Sequence of chain 1.SA:
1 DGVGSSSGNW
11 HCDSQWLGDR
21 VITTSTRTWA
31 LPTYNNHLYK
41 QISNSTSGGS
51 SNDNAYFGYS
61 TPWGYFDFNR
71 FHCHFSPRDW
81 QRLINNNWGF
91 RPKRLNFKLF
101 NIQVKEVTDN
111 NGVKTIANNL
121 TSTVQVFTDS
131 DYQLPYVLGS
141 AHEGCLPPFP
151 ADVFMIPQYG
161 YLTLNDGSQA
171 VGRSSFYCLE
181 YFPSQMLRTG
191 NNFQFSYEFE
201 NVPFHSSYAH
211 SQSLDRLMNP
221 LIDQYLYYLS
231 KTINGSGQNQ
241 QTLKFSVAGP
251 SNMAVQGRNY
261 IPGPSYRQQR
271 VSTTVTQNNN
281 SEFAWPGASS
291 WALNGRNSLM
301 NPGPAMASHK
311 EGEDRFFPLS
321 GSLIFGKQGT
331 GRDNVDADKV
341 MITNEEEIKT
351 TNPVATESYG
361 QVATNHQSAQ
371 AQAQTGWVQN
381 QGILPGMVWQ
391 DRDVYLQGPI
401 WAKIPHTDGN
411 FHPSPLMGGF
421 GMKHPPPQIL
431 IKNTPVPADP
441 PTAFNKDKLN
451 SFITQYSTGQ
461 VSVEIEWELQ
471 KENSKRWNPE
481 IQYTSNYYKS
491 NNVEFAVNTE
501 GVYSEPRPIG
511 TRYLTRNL

The protein below binds the small molecule below.
Small molecule (SMILES): OC[C@H]1O[C@@H](O)[C@H](O)[C@@H](O)[C@H]1O

Binding-site contacts:
Ligand atom C3 contacts residue TRP285 of chain 1.QA at 3.5 Å (hydrophobic).
Ligand atom C1 contacts residue TRP285 of chain 1.QA at 3.9 Å (hydrophobic).
Ligand atom C6 contacts residue ASP53 of chain 1.QA at 3.6 Å.
Ligand atom O1 contacts residue ASN252 of chain 1.SA at 3.2 Å (h-bond).
Ligand atom O6 contacts residue TRP285 of chain 1.QA at 3.6 Å (h-bond).
Ligand atom O1 contacts residue TRP285 of chain 1.QA at 3.6 Å.
Ligand atom O1 contacts residue VAL255 of chain 1.SA at 3.3 Å.
Ligand atom O1 contacts residue ALA254 of chain 1.SA at 3.8 Å.
Ligand atom C2 contacts residue ASN252 of chain 1.SA at 4.2 Å.
Ligand atom O4 contacts residue TRP285 of chain 1.QA at 1.4 Å.
Ligand atom O2 contacts residue TRP285 of chain 1.QA at 4.3 Å.
Ligand atom O5 contacts residue TRP285 of chain 1.QA at 3.2 Å.
Ligand atom C6 contacts residue TRP285 of chain 1.QA at 3.2 Å (hydrophobic).
Ligand atom O2 contacts residue VAL255 of chain 1.SA at 4.4 Å.
Ligand atom C4 contacts residue TRP285 of chain 1.QA at 2.8 Å (hydrophobic).
Ligand atom C2 contacts residue TRP285 of chain 1.QA at 3.4 Å (hydrophobic).
Ligand atom O2 contacts residue ASN252 of chain 1.SA at 3.3 Å (h-bond).
Ligand atom O5 contacts residue ASP53 of chain 1.QA at 4.1 Å.
Ligand atom C5 contacts residue TRP285 of chain 1.QA at 3.4 Å (hydrophobic).
Ligand atom C1 contacts residue ASN252 of chain 1.SA at 4.0 Å.
Ligand atom O3 contacts residue TRP285 of chain 1.QA at 3.2 Å.

Sequence of chain 1.QA:
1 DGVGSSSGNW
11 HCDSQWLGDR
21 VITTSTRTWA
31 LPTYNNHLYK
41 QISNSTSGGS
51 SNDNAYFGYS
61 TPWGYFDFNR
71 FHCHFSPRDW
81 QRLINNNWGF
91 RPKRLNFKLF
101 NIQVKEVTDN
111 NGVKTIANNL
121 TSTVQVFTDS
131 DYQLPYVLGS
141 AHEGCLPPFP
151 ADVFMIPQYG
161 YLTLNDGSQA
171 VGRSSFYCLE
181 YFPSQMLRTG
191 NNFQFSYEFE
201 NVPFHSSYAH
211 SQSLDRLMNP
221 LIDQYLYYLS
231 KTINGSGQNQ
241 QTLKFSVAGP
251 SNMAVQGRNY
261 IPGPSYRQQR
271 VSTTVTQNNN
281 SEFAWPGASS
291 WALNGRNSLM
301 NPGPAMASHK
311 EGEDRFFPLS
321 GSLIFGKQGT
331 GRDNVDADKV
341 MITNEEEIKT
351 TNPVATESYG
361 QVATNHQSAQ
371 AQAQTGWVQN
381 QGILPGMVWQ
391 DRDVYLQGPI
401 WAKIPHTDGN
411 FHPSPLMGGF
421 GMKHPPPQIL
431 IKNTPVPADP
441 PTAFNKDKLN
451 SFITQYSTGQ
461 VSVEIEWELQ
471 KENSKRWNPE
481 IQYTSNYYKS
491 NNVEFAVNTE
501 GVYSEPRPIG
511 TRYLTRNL